Binding-site contacts:
Ligand atom N2 contacts residue ASN268 of chain 2.A at 2.9 Å (h-bond).
Ligand atom C5 contacts residue ASN268 of chain 2.A at 3.5 Å.
Ligand atom C8 contacts residue ASN268 of chain 2.A at 4.4 Å.
Ligand atom O7 contacts residue ASN268 of chain 2.A at 2.6 Å (h-bond).
Ligand atom C1 contacts residue ASN268 of chain 2.A at 1.4 Å.
Ligand atom O3 contacts residue ASN268 of chain 2.A at 4.5 Å.
Ligand atom C4 contacts residue ASN268 of chain 2.A at 3.9 Å.
Ligand atom C7 contacts residue ASN268 of chain 2.A at 3.0 Å.
Ligand atom C2 contacts residue ASN268 of chain 2.A at 2.2 Å.
Ligand atom O5 contacts residue ASN268 of chain 2.A at 2.2 Å (h-bond).
Ligand atom C3 contacts residue ASN268 of chain 2.A at 3.5 Å.
Ligand atom C6 contacts residue ASN268 of chain 2.A at 4.5 Å.

The small molecule below binds the protein below.
Small molecule (SMILES): CC(=O)N[C@@H]1[C@@H](O)[C@H](O)[C@@H](CO)O[C@H]1O

Sequence of chain 2.A:
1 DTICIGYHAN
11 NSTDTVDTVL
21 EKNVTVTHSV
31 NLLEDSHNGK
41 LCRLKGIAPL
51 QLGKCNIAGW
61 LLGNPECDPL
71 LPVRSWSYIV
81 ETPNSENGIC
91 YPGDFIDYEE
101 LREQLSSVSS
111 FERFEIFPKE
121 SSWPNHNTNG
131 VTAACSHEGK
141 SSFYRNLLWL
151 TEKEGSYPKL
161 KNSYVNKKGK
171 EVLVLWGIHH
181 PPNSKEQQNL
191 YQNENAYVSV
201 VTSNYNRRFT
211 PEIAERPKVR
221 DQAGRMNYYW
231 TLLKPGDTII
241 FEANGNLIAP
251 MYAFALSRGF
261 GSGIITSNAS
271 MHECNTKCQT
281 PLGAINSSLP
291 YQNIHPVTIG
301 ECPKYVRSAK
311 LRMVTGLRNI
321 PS